Sequence of chain 1.K:
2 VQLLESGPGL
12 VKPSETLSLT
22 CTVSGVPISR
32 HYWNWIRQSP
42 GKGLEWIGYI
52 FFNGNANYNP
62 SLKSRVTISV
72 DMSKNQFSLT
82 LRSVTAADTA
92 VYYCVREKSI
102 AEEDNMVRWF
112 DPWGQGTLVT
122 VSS

Binding-site contacts:
Ligand atom N2 contacts residue ASN60 of chain 1.A at 3.0 Å (h-bond).
Ligand atom C7 contacts residue ASN60 of chain 1.A at 3.4 Å.
Ligand atom C8 contacts residue GLY26 of chain 1.K at 3.4 Å.
Ligand atom O7 contacts residue VAL61 of chain 1.A at 3.3 Å (h-bond).
Ligand atom C8 contacts residue PRO28 of chain 1.K at 4.5 Å (hydrophobic).
Ligand atom C8 contacts residue THR62 of chain 1.A at 4.0 Å.
Ligand atom C3 contacts residue ASN60 of chain 1.A at 3.9 Å.
Ligand atom C4 contacts residue ASN60 of chain 1.A at 4.3 Å.
Ligand atom O7 contacts residue THR62 of chain 1.A at 3.4 Å.
Ligand atom C8 contacts residue VAL27 of chain 1.K at 3.9 Å (hydrophobic).
Ligand atom C1 contacts residue PRO28 of chain 1.K at 4.0 Å (hydrophobic).
Ligand atom O5 contacts residue PRO28 of chain 1.K at 3.7 Å.
Ligand atom C8 contacts residue ASN60 of chain 1.A at 3.0 Å.
Ligand atom C2 contacts residue ASN60 of chain 1.A at 2.5 Å.
Ligand atom O5 contacts residue ASN60 of chain 1.A at 2.5 Å (h-bond).
Ligand atom C7 contacts residue THR62 of chain 1.A at 3.8 Å.
Ligand atom O7 contacts residue PRO28 of chain 1.K at 4.4 Å.
Ligand atom O7 contacts residue ASN60 of chain 1.A at 3.1 Å.
Ligand atom C8 contacts residue VAL61 of chain 1.A at 3.8 Å (hydrophobic).
Ligand atom C5 contacts residue ASN60 of chain 1.A at 3.8 Å.
Ligand atom C1 contacts residue ASN60 of chain 1.A at 1.5 Å.
Ligand atom C7 contacts residue VAL61 of chain 1.A at 3.9 Å (hydrophobic).
Ligand atom C5 contacts residue PRO28 of chain 1.K at 4.3 Å (hydrophobic).

Sequence of chain 1.A:
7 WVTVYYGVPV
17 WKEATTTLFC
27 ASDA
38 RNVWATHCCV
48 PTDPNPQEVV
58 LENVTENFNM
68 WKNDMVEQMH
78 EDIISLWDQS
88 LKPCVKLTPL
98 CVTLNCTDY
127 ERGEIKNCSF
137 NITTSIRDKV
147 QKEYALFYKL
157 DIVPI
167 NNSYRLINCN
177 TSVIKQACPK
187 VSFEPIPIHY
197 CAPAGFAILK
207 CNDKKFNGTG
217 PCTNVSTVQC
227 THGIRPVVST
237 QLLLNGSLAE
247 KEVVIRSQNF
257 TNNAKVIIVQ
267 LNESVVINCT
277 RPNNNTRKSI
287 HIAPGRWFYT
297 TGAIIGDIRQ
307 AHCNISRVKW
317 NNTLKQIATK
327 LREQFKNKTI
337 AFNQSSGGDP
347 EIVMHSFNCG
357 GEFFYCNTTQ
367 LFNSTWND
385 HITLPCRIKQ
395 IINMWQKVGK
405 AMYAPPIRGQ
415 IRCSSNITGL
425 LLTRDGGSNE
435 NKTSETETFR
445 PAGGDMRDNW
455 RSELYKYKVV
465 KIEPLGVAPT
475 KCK

This protein binds this small molecule.
Small molecule (SMILES): CC(=O)N[C@H]1[C@H](OC[C@H]2OC[C@H](NC(C)=O)[C@@H](O)[C@@H]2O)O[C@H](CO)[C@@H](O[C@@H]2O[C@H](CO)[C@@H](O)[C@H](O)[C@@H]2O)[C@@H]1O